Binding-site contacts:
Ligand atom C7 contacts residue THR156 of chain 1.H at 4.2 Å.
Ligand atom C7 contacts residue ASN154 of chain 1.H at 3.2 Å.
Ligand atom C2 contacts residue ASN154 of chain 1.H at 2.5 Å.
Ligand atom C1 contacts residue ASN154 of chain 1.H at 1.4 Å.
Ligand atom N2 contacts residue ASN154 of chain 1.H at 2.9 Å (h-bond).
Ligand atom O5 contacts residue THR156 of chain 1.H at 4.0 Å.
Ligand atom C3 contacts residue ASN154 of chain 1.H at 3.8 Å.
Ligand atom O6 contacts residue ALA150 of chain 1.H at 3.5 Å.
Ligand atom C8 contacts residue THR156 of chain 1.H at 4.2 Å.
Ligand atom C1 contacts residue THR156 of chain 1.H at 3.4 Å.
Ligand atom C5 contacts residue ASN154 of chain 1.H at 3.7 Å.
Ligand atom C6 contacts residue ALA150 of chain 1.H at 3.9 Å (hydrophobic).
Ligand atom C8 contacts residue ASN154 of chain 1.H at 4.4 Å.
Ligand atom O5 contacts residue ASN154 of chain 1.H at 2.4 Å (h-bond).
Ligand atom N2 contacts residue THR156 of chain 1.H at 3.5 Å.
Ligand atom O7 contacts residue ASN154 of chain 1.H at 3.1 Å (h-bond).
Ligand atom C6 contacts residue ASP147 of chain 1.H at 3.8 Å.
Ligand atom O6 contacts residue ASP147 of chain 1.H at 4.2 Å.
Ligand atom C2 contacts residue THR156 of chain 1.H at 4.2 Å.
Ligand atom C5 contacts residue THR156 of chain 1.H at 4.2 Å.
Ligand atom C4 contacts residue ASN154 of chain 1.H at 4.2 Å.
Ligand atom O5 contacts residue ALA150 of chain 1.H at 4.1 Å.

Sequence of chain 1.H:
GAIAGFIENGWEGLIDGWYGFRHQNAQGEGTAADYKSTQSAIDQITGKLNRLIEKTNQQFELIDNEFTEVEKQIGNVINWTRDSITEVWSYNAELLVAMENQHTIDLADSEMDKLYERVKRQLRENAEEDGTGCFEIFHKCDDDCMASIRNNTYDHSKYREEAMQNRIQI

A small-molecule ligand and the protein it binds are described below.
Small molecule (SMILES): CC(=O)N[C@@H]1[C@@H](O)[C@H](O)[C@@H](CO)O[C@H]1O